Binding-site contacts:
Ligand atom C7 contacts residue ASN239 of chain 1.A at 3.4 Å.
Ligand atom C2 contacts residue ASN239 of chain 1.A at 2.4 Å.
Ligand atom O7 contacts residue TYR248 of chain 1.A at 3.8 Å.
Ligand atom C1 contacts residue ASN239 of chain 1.A at 1.4 Å.
Ligand atom C6 contacts residue PRO237 of chain 1.A at 4.2 Å (hydrophobic).
Ligand atom C7 contacts residue TYR248 of chain 1.A at 4.2 Å (hydrophobic).
Ligand atom C3 contacts residue ASN239 of chain 1.A at 3.8 Å.
Ligand atom O6 contacts residue HIS236 of chain 1.A at 3.5 Å.
Ligand atom C4 contacts residue ASN239 of chain 1.A at 4.2 Å.
Ligand atom C8 contacts residue TYR248 of chain 1.A at 3.6 Å (hydrophobic).
Ligand atom N2 contacts residue ASN239 of chain 1.A at 2.8 Å (h-bond).
Ligand atom O5 contacts residue ASN239 of chain 1.A at 2.4 Å (h-bond).
Ligand atom C5 contacts residue ASN239 of chain 1.A at 3.5 Å.
Ligand atom O7 contacts residue ASN239 of chain 1.A at 3.6 Å.
Ligand atom C8 contacts residue VAL246 of chain 1.A at 4.0 Å (hydrophobic).
Ligand atom C8 contacts residue ASN239 of chain 1.A at 4.5 Å.
Ligand atom C6 contacts residue ASN239 of chain 1.A at 3.8 Å.
Ligand atom C6 contacts residue HIS236 of chain 1.A at 4.1 Å.

Sequence of chain 1.A:
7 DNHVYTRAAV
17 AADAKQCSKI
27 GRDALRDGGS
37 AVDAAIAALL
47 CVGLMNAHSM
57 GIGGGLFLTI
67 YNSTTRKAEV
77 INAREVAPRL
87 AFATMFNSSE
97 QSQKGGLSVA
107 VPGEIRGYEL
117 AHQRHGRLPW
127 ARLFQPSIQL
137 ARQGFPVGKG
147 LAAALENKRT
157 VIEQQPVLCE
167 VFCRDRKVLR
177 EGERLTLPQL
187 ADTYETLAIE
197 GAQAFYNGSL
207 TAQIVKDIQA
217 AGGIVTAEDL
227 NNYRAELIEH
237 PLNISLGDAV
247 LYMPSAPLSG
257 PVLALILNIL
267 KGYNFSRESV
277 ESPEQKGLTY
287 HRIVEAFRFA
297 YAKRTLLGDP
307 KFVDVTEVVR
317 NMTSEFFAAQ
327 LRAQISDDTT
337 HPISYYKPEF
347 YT

The protein below binds the small molecule below.
Small molecule (SMILES): CC(=O)N[C@@H]1[C@@H](O)[C@H](O)[C@@H](CO)O[C@H]1O